Binding-site contacts:
Ligand atom C3 contacts residue CA1 of chain 1.V at 3.4 Å.
Ligand atom C7 contacts residue GLN57 of chain 1.G at 3.5 Å.
Ligand atom C6 contacts residue ILE61 of chain 1.G at 3.7 Å (hydrophobic).
Ligand atom O4 contacts residue ASP96 of chain 1.G at 2.7 Å (salt-bridge).
Ligand atom O3 contacts residue TYR38 of chain 1.G at 3.2 Å (h-bond).
Ligand atom C3 contacts residue TYR38 of chain 1.G at 3.7 Å (hydrophobic).
Ligand atom C4 contacts residue CA1 of chain 1.V at 3.4 Å.
Ligand atom C2 contacts residue ASP103 of chain 1.G at 3.8 Å.
Ligand atom O2 contacts residue TYR38 of chain 1.G at 3.9 Å.
Ligand atom C2 contacts residue TYR38 of chain 1.G at 3.3 Å (hydrophobic).
Ligand atom C2 contacts residue CA1 of chain 1.V at 4.0 Å.
Ligand atom C6 contacts residue VAL97 of chain 1.G at 3.6 Å (hydrophobic).
Ligand atom O3 contacts residue THR100 of chain 1.G at 3.5 Å (h-bond).
Ligand atom C1 contacts residue GLU44 of chain 1.G at 3.1 Å.
Ligand atom O4 contacts residue TYR38 of chain 1.G at 3.2 Å (h-bond).
Ligand atom O6 contacts residue ILE61 of chain 1.G at 3.5 Å.
Ligand atom O2 contacts residue ASP103 of chain 1.G at 3.3 Å (salt-bridge).
Ligand atom C5 contacts residue GLN57 of chain 1.G at 3.9 Å.
Ligand atom C3 contacts residue ASP103 of chain 1.G at 3.6 Å.
Ligand atom O6 contacts residue VAL97 of chain 1.G at 3.9 Å.
Ligand atom C4 contacts residue TYR38 of chain 1.G at 4.0 Å (hydrophobic).
Ligand atom O4 contacts residue THR100 of chain 1.G at 3.5 Å (h-bond).
Ligand atom O6 contacts residue GLN57 of chain 1.G at 2.9 Å (h-bond).
Ligand atom C1 contacts residue TYR38 of chain 1.G at 3.9 Å (hydrophobic).
Ligand atom O2 contacts residue GLY39 of chain 1.G at 3.9 Å.
Ligand atom O5 contacts residue TYR38 of chain 1.G at 3.6 Å.
Ligand atom C4 contacts residue ASP96 of chain 1.G at 3.6 Å.
Ligand atom O4 contacts residue CA1 of chain 1.V at 2.6 Å.
Ligand atom O3 contacts residue ASP103 of chain 1.G at 2.5 Å (salt-bridge).
Ligand atom O3 contacts residue CA1 of chain 1.V at 2.4 Å.
Ligand atom O5 contacts residue GLN57 of chain 1.G at 3.2 Å (h-bond).
Ligand atom C6 contacts residue ASP96 of chain 1.G at 3.4 Å.
Ligand atom C2 contacts residue GLU44 of chain 1.G at 3.3 Å.
Ligand atom O2 contacts residue GLU44 of chain 1.G at 2.8 Å (salt-bridge).
Ligand atom O1 contacts residue GLU44 of chain 1.G at 3.7 Å.
Ligand atom C5 contacts residue ASP96 of chain 1.G at 4.2 Å.
Ligand atom C4 contacts residue THR100 of chain 1.G at 3.6 Å.
Ligand atom C1 contacts residue GLN57 of chain 1.G at 4.1 Å.
Ligand atom C6 contacts residue GLN57 of chain 1.G at 3.8 Å.
Ligand atom O6 contacts residue PRO58 of chain 1.G at 4.0 Å.

Sequence of chain 1.G:
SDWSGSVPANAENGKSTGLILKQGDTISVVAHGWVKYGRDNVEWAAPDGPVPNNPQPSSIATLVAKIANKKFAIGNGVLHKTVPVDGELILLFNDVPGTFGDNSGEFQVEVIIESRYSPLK

A small-molecule ligand and the protein it binds are described below.
Small molecule (SMILES): CO[C@H]1O[C@H](CO)[C@H](O)[C@H](O)[C@H]1O